Binding-site contacts:
Ligand atom CG contacts residue THR352 of chain 1.C at 4.0 Å.
Ligand atom OD2 contacts residue ARG397 of chain 1.C at 3.5 Å (salt-bridge).
Ligand atom CG contacts residue ARG397 of chain 1.C at 3.3 Å.
Ligand atom OD2 contacts residue THR352 of chain 1.C at 3.1 Å.
Ligand atom OXT contacts residue GLY354 of chain 1.C at 3.1 Å (h-bond).
Ligand atom O contacts residue SER278 of chain 1.C at 3.4 Å.
Ligand atom OD2 contacts residue THR314 of chain 1.C at 2.7 Å (h-bond).
Ligand atom N contacts residue PRO356 of chain 1.C at 3.4 Å.
Ligand atom N contacts residue VAL355 of chain 1.C at 3.0 Å (h-bond).
Ligand atom CA contacts residue ASP394 of chain 1.C at 3.4 Å.
Ligand atom OD1 contacts residue GLY359 of chain 1.C at 3.5 Å (h-bond).
Ligand atom OXT contacts residue SER278 of chain 1.C at 2.8 Å (h-bond).
Ligand atom CA contacts residue THR398 of chain 1.C at 3.4 Å.
Ligand atom OD1 contacts residue ARG397 of chain 1.C at 2.5 Å (salt-bridge).
Ligand atom CB contacts residue ALA353 of chain 1.C at 3.4 Å (hydrophobic).
Ligand atom C contacts residue ASN401 of chain 1.C at 3.7 Å.
Ligand atom OD1 contacts residue GLY357 of chain 1.C at 4.1 Å.
Ligand atom OXT contacts residue THR398 of chain 1.C at 3.6 Å.
Ligand atom OXT contacts residue ARG276 of chain 1.C at 3.3 Å (salt-bridge).
Ligand atom C contacts residue THR398 of chain 1.C at 3.5 Å.
Ligand atom CA contacts residue VAL355 of chain 1.C at 3.6 Å (hydrophobic).
Ligand atom N contacts residue ASP394 of chain 1.C at 2.6 Å (salt-bridge).
Ligand atom CG contacts residue GLY359 of chain 1.C at 3.3 Å.
Ligand atom CG contacts residue THR314 of chain 1.C at 3.6 Å.
Ligand atom OD1 contacts residue ASP394 of chain 1.C at 2.8 Å (salt-bridge).
Ligand atom CB contacts residue VAL355 of chain 1.C at 3.3 Å (hydrophobic).
Ligand atom O contacts residue THR398 of chain 1.C at 3.4 Å.
Ligand atom CA contacts residue ARG276 of chain 1.C at 3.5 Å.
Ligand atom CG contacts residue ASP394 of chain 1.C at 3.9 Å.
Ligand atom N contacts residue ARG276 of chain 1.C at 2.4 Å (salt-bridge).
Ligand atom N contacts residue THR398 of chain 1.C at 3.2 Å (h-bond).
Ligand atom O contacts residue ASN401 of chain 1.C at 2.8 Å (h-bond).
Ligand atom O contacts residue MET311 of chain 1.C at 3.7 Å.
Ligand atom C contacts residue ARG276 of chain 1.C at 3.6 Å.
Ligand atom OD2 contacts residue GLY359 of chain 1.C at 2.8 Å (h-bond).
Ligand atom OXT contacts residue SER277 of chain 1.C at 3.8 Å.
Ligand atom CA contacts residue ASN401 of chain 1.C at 4.0 Å.
Ligand atom OXT contacts residue VAL355 of chain 1.C at 3.9 Å.
Ligand atom C contacts residue SER278 of chain 1.C at 3.6 Å.
Ligand atom OD2 contacts residue ALA358 of chain 1.C at 3.9 Å.

This small molecule binds to this protein.
Small molecule (SMILES): N[C@@H](CC(=O)O)C(=O)O

Sequence of chain 1.C:
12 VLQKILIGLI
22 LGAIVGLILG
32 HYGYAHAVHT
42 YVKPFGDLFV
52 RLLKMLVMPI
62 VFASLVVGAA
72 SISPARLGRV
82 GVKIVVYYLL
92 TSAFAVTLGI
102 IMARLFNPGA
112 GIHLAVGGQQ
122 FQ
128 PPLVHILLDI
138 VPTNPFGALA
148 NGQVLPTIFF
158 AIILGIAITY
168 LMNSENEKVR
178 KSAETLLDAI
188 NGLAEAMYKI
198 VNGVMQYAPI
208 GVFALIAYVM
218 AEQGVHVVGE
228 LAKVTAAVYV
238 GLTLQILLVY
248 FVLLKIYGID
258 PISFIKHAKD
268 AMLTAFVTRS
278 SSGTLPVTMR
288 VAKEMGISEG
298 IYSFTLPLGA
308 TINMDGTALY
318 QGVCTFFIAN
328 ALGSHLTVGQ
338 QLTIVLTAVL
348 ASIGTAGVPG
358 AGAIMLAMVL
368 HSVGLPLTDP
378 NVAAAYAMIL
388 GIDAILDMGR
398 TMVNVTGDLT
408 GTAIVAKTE